Binding-site contacts:
Ligand atom C7 contacts residue GOL1 of chain 1.B at 3.8 Å.
Ligand atom C6 contacts residue GOL1 of chain 1.B at 3.4 Å.
Ligand atom C27 contacts residue HIS212 of chain 1.A at 3.6 Å.
Ligand atom C19 contacts residue ALA101 of chain 1.A at 4.1 Å (hydrophobic).
Ligand atom C2 contacts residue MET98 of chain 1.A at 3.8 Å (hydrophobic).
Ligand atom C4 contacts residue GOL1 of chain 1.B at 4.1 Å.
Ligand atom C7 contacts residue HIS56 of chain 1.A at 3.7 Å.
Ligand atom C1 contacts residue MET98 of chain 1.A at 3.7 Å (hydrophobic).
Ligand atom C16 contacts residue CYS53 of chain 1.A at 3.8 Å (hydrophobic).
Ligand atom C16 contacts residue PHE121 of chain 1.A at 3.9 Å (hydrophobic).
Ligand atom C11 contacts residue MET98 of chain 1.A at 3.5 Å (hydrophobic).
Ligand atom C26 contacts residue PHE219 of chain 1.A at 4.1 Å (hydrophobic).
Ligand atom O1 contacts residue GLN19 of chain 1.A at 2.8 Å (h-bond).
Ligand atom C4 contacts residue LEU20 of chain 1.A at 4.0 Å (hydrophobic).
Ligand atom O2 contacts residue PHE134 of chain 1.A at 3.9 Å.
Ligand atom C18 contacts residue VAL109 of chain 1.A at 4.0 Å (hydrophobic).
Ligand atom C2 contacts residue VAL94 of chain 1.A at 4.2 Å (hydrophobic).
Ligand atom C6 contacts residue HIS56 of chain 1.A at 4.1 Å.
Ligand atom C3 contacts residue GLN19 of chain 1.A at 3.3 Å.
Ligand atom C5 contacts residue GOL1 of chain 1.B at 3.8 Å.
Ligand atom C21 contacts residue ILE133 of chain 1.A at 3.9 Å (hydrophobic).
Ligand atom C19 contacts residue VAL109 of chain 1.A at 4.2 Å (hydrophobic).
Ligand atom C24 contacts residue LEU124 of chain 1.A at 3.9 Å (hydrophobic).
Ligand atom C26 contacts residue TRP50 of chain 1.A at 3.9 Å (hydrophobic).
Ligand atom O1 contacts residue LEU20 of chain 1.A at 4.2 Å.
Ligand atom C15 contacts residue PHE111 of chain 1.A at 3.9 Å (hydrophobic).
Ligand atom C4 contacts residue GLN19 of chain 1.A at 3.6 Å.
Ligand atom C14 contacts residue LEU57 of chain 1.A at 4.1 Å (hydrophobic).
Ligand atom C23 contacts residue HIS212 of chain 1.A at 4.2 Å.
Ligand atom C18 contacts residue PHE121 of chain 1.A at 4.2 Å (hydrophobic).
Ligand atom C25 contacts residue LEU124 of chain 1.A at 4.1 Å (hydrophobic).
Ligand atom O2 contacts residue PHE121 of chain 1.A at 3.2 Å.
Ligand atom C1 contacts residue VAL94 of chain 1.A at 3.9 Å (hydrophobic).
Ligand atom C12 contacts residue MET98 of chain 1.A at 3.7 Å (hydrophobic).
Ligand atom C26 contacts residue LEU216 of chain 1.A at 3.6 Å (hydrophobic).
Ligand atom C22 contacts residue ILE130 of chain 1.A at 3.9 Å (hydrophobic).
Ligand atom C2 contacts residue ARG97 of chain 1.A at 3.9 Å.
Ligand atom C19 contacts residue PHE110 of chain 1.A at 4.2 Å (hydrophobic).
Ligand atom C27 contacts residue LEU129 of chain 1.A at 3.9 Å (hydrophobic).
Ligand atom C23 contacts residue ILE130 of chain 1.A at 4.1 Å (hydrophobic).

Sequence of chain 1.A:
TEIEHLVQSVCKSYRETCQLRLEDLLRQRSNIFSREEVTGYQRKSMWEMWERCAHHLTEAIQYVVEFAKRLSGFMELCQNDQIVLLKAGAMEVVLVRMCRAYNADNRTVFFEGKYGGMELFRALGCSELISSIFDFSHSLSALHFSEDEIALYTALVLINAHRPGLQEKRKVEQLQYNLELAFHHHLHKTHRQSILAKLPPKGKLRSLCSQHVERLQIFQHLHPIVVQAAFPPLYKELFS

The small molecule below binds the protein below.
Small molecule (SMILES): CC(C)CCC[C@](C)(O)[C@H]1CC[C@H]2[C@@H]3CC=C4C[C@@H](O)CC[C@]4(C)[C@H]3CC[C@@]21C